Sequence of chain 1.A:
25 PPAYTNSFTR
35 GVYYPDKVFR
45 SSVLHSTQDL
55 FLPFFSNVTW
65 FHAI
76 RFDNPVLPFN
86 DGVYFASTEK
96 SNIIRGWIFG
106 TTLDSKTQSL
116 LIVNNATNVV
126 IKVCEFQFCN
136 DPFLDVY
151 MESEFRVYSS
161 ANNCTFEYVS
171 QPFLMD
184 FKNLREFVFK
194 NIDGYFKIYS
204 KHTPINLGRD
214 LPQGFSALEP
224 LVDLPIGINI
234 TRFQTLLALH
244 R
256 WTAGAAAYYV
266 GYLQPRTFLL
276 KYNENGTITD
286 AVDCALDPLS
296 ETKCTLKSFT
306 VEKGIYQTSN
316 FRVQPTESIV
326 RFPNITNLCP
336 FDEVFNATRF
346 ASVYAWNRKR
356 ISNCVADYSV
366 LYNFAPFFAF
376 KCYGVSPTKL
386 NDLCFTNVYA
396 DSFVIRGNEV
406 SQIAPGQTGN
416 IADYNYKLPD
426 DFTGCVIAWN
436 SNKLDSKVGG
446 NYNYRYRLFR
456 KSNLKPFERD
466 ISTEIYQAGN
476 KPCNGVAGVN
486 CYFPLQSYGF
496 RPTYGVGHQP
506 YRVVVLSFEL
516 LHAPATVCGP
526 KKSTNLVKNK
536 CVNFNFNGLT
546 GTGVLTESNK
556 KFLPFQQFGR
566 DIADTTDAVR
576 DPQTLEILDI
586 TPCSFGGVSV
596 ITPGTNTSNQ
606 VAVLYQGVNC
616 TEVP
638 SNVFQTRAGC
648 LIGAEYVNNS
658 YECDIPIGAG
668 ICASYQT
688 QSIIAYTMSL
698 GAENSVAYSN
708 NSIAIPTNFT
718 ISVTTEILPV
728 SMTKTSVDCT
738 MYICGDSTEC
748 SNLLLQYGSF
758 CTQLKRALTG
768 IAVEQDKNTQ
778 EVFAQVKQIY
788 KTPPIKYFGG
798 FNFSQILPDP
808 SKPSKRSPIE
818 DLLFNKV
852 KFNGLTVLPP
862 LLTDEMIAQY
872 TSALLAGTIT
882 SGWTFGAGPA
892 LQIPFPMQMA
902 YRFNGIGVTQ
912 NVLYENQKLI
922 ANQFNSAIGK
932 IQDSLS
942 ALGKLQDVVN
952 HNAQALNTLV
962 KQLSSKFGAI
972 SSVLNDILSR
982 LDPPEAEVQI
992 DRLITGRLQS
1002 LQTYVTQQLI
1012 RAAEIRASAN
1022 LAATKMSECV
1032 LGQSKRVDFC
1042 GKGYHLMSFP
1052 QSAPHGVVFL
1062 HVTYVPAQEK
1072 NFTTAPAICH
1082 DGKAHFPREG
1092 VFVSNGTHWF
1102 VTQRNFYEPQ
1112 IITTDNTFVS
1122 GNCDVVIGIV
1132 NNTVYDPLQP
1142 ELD

The protein below binds the small molecule below.
Small molecule (SMILES): CC(=O)N[C@@H]1[C@@H](O)[C@H](O)[C@@H](CO)O[C@H]1O

Binding-site contacts:
Ligand atom C4 contacts residue ASN707 of chain 1.A at 4.3 Å.
Ligand atom C1 contacts residue ASN707 of chain 1.A at 1.4 Å.
Ligand atom C3 contacts residue ASN707 of chain 1.A at 3.8 Å.
Ligand atom C2 contacts residue ASN707 of chain 1.A at 2.5 Å.
Ligand atom O5 contacts residue ASN707 of chain 1.A at 2.4 Å (h-bond).
Ligand atom C8 contacts residue ASN707 of chain 1.A at 4.5 Å.
Ligand atom O7 contacts residue ASN707 of chain 1.A at 3.8 Å.
Ligand atom N2 contacts residue ASN707 of chain 1.A at 2.8 Å (h-bond).
Ligand atom C5 contacts residue ASN707 of chain 1.A at 3.7 Å.
Ligand atom C7 contacts residue ASN707 of chain 1.A at 3.5 Å.